Sequence of chain 1.B:
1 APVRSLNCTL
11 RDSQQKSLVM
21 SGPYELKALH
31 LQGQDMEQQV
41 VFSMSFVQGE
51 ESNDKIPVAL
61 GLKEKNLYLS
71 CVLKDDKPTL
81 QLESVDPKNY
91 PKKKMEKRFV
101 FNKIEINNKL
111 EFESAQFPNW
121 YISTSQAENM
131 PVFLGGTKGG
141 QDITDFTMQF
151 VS

Binding-site contacts:
Ligand atom C4 contacts residue LYS93 of chain 1.B at 3.7 Å.
Ligand atom C20 contacts residue PRO57 of chain 1.B at 3.7 Å (hydrophobic).
Ligand atom C25 contacts residue VAL100 of chain 1.B at 3.8 Å (hydrophobic).
Ligand atom C15 contacts residue LYS97 of chain 1.B at 3.9 Å.
Ligand atom C28 contacts residue LYS97 of chain 1.B at 3.7 Å.
Ligand atom C9 contacts residue LYS93 of chain 1.B at 3.8 Å.
Ligand atom C26 contacts residue ALA115 of chain 1.B at 3.6 Å (hydrophobic).
Ligand atom C20 contacts residue VAL47 of chain 1.B at 3.5 Å (hydrophobic).
Ligand atom O35 contacts residue LYS97 of chain 1.B at 2.8 Å (salt-bridge).
Ligand atom C17 contacts residue MET95 of chain 1.B at 3.4 Å (hydrophobic).
Ligand atom C3 contacts residue MET95 of chain 1.B at 3.6 Å (hydrophobic).
Ligand atom N23 contacts residue GLU50 of chain 1.B at 3.5 Å (salt-bridge).
Ligand atom C25 contacts residue ALA115 of chain 1.B at 3.6 Å (hydrophobic).
Ligand atom C16 contacts residue VAL100 of chain 1.B at 3.8 Å (hydrophobic).
Ligand atom C30 contacts residue LYS97 of chain 1.B at 3.8 Å.
Ligand atom C16 contacts residue MET95 of chain 1.B at 3.4 Å (hydrophobic).
Ligand atom C1 contacts residue SER45 of chain 1.B at 3.6 Å.
Ligand atom C4 contacts residue MET95 of chain 1.B at 3.8 Å (hydrophobic).
Ligand atom C31 contacts residue ASN102 of chain 1.B at 3.8 Å.
Ligand atom C7 contacts residue PRO57 of chain 1.B at 3.8 Å (hydrophobic).
Ligand atom N8 contacts residue LYS94 of chain 1.B at 3.7 Å.
Ligand atom N19 contacts residue GLU50 of chain 1.B at 3.0 Å (salt-bridge).
Ligand atom C1 contacts residue PHE46 of chain 1.B at 3.8 Å (hydrophobic).
Ligand atom C5 contacts residue VAL47 of chain 1.B at 3.9 Å (hydrophobic).
Ligand atom C4 contacts residue VAL47 of chain 1.B at 3.9 Å (hydrophobic).
Ligand atom C17 contacts residue VAL100 of chain 1.B at 3.8 Å (hydrophobic).
Ligand atom N8 contacts residue MET95 of chain 1.B at 3.9 Å.
Ligand atom C5 contacts residue LYS93 of chain 1.B at 3.6 Å.
Ligand atom O18 contacts residue MET95 of chain 1.B at 2.5 Å (h-bond).
Ligand atom N19 contacts residue VAL47 of chain 1.B at 3.9 Å.
Ligand atom C26 contacts residue ASN102 of chain 1.B at 3.4 Å.
Ligand atom O18 contacts residue LYS94 of chain 1.B at 3.6 Å.
Ligand atom C1 contacts residue MET95 of chain 1.B at 3.6 Å (hydrophobic).
Ligand atom C4 contacts residue LYS92 of chain 1.B at 3.7 Å.
Ligand atom C29 contacts residue LYS97 of chain 1.B at 3.9 Å.
Ligand atom C5 contacts residue MET95 of chain 1.B at 3.9 Å (hydrophobic).
Ligand atom O34 contacts residue ASN102 of chain 1.B at 2.8 Å (h-bond).
Ligand atom O11 contacts residue LYS94 of chain 1.B at 3.4 Å.
Ligand atom N8 contacts residue LYS93 of chain 1.B at 2.8 Å (salt-bridge).
Ligand atom N19 contacts residue PRO57 of chain 1.B at 3.7 Å.

The protein below binds the small molecule below.
Small molecule (SMILES): Cc1ccc2c(c1)NC(=O)[C@@]2(c1cn[nH]c1)c1cc(-c2ccc(C(=O)O)cc2C(=O)O)ccc1O